Binding-site contacts:
Ligand atom C1 contacts residue SER385 of chain 1.C at 4.4 Å.
Ligand atom O7 contacts residue ASN384 of chain 1.C at 3.5 Å (h-bond).
Ligand atom O6 contacts residue ASN384 of chain 1.C at 4.2 Å.
Ligand atom C4 contacts residue ASN384 of chain 1.C at 4.2 Å.
Ligand atom C8 contacts residue TYR383 of chain 1.C at 4.5 Å (hydrophobic).
Ligand atom C1 contacts residue ASN384 of chain 1.C at 1.4 Å.
Ligand atom C5 contacts residue ASN384 of chain 1.C at 3.6 Å.
Ligand atom C2 contacts residue ASN384 of chain 1.C at 2.4 Å.
Ligand atom C7 contacts residue ASN384 of chain 1.C at 3.4 Å.
Ligand atom C3 contacts residue ASN384 of chain 1.C at 3.8 Å.
Ligand atom N2 contacts residue ASN384 of chain 1.C at 2.9 Å (h-bond).
Ligand atom C8 contacts residue ASN384 of chain 1.C at 4.4 Å.
Ligand atom C6 contacts residue ASN384 of chain 1.C at 4.5 Å.
Ligand atom O5 contacts residue ASN384 of chain 1.C at 2.3 Å (h-bond).

The small molecule below binds the protein below.
Small molecule (SMILES): CC(=O)N[C@@H]1[C@@H](O)[C@H](O)[C@@H](CO)O[C@H]1O

Sequence of chain 1.C:
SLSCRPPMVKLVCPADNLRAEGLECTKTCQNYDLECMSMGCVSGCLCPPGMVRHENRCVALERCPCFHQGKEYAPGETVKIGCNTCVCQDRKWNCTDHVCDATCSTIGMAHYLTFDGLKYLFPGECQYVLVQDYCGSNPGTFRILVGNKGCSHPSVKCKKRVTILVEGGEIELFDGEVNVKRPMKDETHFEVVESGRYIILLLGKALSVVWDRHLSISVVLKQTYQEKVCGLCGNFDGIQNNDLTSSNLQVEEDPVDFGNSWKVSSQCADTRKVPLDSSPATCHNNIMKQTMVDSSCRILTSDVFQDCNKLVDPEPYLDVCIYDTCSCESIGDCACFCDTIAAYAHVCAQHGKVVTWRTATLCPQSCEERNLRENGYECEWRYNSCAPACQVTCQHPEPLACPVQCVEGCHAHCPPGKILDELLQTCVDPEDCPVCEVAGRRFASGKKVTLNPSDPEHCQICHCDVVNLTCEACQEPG